Sequence of chain 1.A:
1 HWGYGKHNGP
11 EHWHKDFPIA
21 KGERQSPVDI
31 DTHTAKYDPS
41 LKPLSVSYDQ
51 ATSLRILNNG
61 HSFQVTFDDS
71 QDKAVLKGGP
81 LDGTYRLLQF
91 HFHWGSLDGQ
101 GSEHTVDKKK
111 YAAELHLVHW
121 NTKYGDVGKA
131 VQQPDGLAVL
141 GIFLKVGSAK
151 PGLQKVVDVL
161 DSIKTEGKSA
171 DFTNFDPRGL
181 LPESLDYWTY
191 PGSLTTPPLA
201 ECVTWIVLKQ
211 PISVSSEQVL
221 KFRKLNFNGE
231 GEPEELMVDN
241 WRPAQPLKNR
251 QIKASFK

This small molecule binds to this protein.
Small molecule (SMILES): CC(=O)O[C@@H]1[C@H](O)[C@@H](O)[C@@H](CO)O[C@@H]1S(=O)(=O)N1CCC(OS(N)(=O)=O)CC1

Binding-site contacts:
Ligand atom NAM contacts residue ZN1 of chain 1.B at 2.0 Å.
Ligand atom SAG contacts residue GLN89 of chain 1.A at 4.1 Å.
Ligand atom OAO contacts residue VAL139 of chain 1.A at 4.0 Å.
Ligand atom OAO contacts residue HIS116 of chain 1.A at 3.4 Å (h-bond).
Ligand atom OAJ contacts residue GLN89 of chain 1.A at 3.1 Å (h-bond).
Ligand atom OAH contacts residue VAL118 of chain 1.A at 4.0 Å.
Ligand atom CBE contacts residue GLN89 of chain 1.A at 4.0 Å.
Ligand atom OAK contacts residue HIS91 of chain 1.A at 3.2 Å.
Ligand atom SAL contacts residue ZN1 of chain 1.B at 3.1 Å.
Ligand atom NAM contacts residue HIS116 of chain 1.A at 3.4 Å (h-bond).
Ligand atom CAF contacts residue LEU194 of chain 1.A at 3.6 Å (hydrophobic).
Ligand atom OAH contacts residue LEU88 of chain 1.A at 3.6 Å.
Ligand atom OBH contacts residue HIS61 of chain 1.A at 3.1 Å.
Ligand atom OAN contacts residue THR195 of chain 1.A at 3.0 Å (h-bond).
Ligand atom OAO contacts residue ZN1 of chain 1.B at 3.0 Å.
Ligand atom OAO contacts residue TRP205 of chain 1.A at 3.7 Å.
Ligand atom CAA contacts residue LEU194 of chain 1.A at 4.0 Å (hydrophobic).
Ligand atom CAE contacts residue THR196 of chain 1.A at 4.0 Å.
Ligand atom OAK contacts residue ZN1 of chain 1.B at 3.7 Å.
Ligand atom SAL contacts residue HIS91 of chain 1.A at 3.9 Å.
Ligand atom NAM contacts residue HIS93 of chain 1.A at 3.3 Å (h-bond).
Ligand atom O3 contacts residue PRO197 of chain 1.A at 3.8 Å.
Ligand atom OAN contacts residue TRP205 of chain 1.A at 3.9 Å.
Ligand atom NAM contacts residue HIS91 of chain 1.A at 3.3 Å (h-bond).
Ligand atom CBE contacts residue GLN64 of chain 1.A at 3.9 Å.
Ligand atom NAB contacts residue GLN89 of chain 1.A at 4.0 Å.
Ligand atom OAH contacts residue VAL127 of chain 1.A at 4.1 Å.
Ligand atom OAO contacts residue HIS91 of chain 1.A at 3.7 Å.
Ligand atom NAM contacts residue THR195 of chain 1.A at 2.8 Å (h-bond).
Ligand atom CBI contacts residue GLN89 of chain 1.A at 3.8 Å.
Ligand atom O4 contacts residue PRO198 of chain 1.A at 3.2 Å.
Ligand atom OAJ contacts residue LEU88 of chain 1.A at 3.8 Å.
Ligand atom SAL contacts residue THR195 of chain 1.A at 3.8 Å.
Ligand atom OBH contacts residue ASN59 of chain 1.A at 3.9 Å.
Ligand atom OAN contacts residue LEU194 of chain 1.A at 3.3 Å.
Ligand atom CAD contacts residue GLN89 of chain 1.A at 4.1 Å.
Ligand atom CAC contacts residue GLN89 of chain 1.A at 3.0 Å.
Ligand atom CBI contacts residue GLN64 of chain 1.A at 3.1 Å.
Ligand atom CAD contacts residue HIS91 of chain 1.A at 3.6 Å.
Ligand atom OBH contacts residue GLN64 of chain 1.A at 3.8 Å.